A protein and the small-molecule ligand that binds it are described below.
Small molecule (SMILES): CC(=O)N[C@@H]1[C@@H](O)[C@H](O)[C@@H](CO)O[C@H]1O

Sequence of chain 26.C:
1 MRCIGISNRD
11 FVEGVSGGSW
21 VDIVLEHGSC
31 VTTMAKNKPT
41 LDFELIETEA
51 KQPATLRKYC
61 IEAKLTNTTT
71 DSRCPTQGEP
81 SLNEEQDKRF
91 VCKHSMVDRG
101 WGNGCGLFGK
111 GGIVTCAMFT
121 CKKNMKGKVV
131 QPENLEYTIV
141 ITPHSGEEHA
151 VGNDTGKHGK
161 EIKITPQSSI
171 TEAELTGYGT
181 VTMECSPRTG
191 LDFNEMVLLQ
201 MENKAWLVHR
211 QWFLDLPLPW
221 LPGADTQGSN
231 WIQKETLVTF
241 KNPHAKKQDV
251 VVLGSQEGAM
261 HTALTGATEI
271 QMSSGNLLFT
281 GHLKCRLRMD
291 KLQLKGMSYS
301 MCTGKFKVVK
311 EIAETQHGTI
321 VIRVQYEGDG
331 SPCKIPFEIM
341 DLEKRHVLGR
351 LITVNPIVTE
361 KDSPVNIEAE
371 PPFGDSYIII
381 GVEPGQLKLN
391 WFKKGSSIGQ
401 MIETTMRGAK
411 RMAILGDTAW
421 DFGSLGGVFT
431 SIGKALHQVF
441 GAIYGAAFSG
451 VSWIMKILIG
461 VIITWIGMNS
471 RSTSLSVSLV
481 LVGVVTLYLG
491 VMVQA

Binding-site contacts:
Ligand atom C5 contacts residue ASN67 of chain 26.C at 3.8 Å.
Ligand atom N2 contacts residue ASN67 of chain 26.C at 2.8 Å (h-bond).
Ligand atom C7 contacts residue ASN67 of chain 26.C at 3.7 Å.
Ligand atom C4 contacts residue ASN67 of chain 26.C at 4.3 Å.
Ligand atom O5 contacts residue ASN67 of chain 26.C at 2.5 Å (h-bond).
Ligand atom C8 contacts residue ARG89 of chain 26.C at 4.1 Å.
Ligand atom O7 contacts residue ASN67 of chain 26.C at 4.1 Å.
Ligand atom C1 contacts residue ASN67 of chain 26.C at 1.4 Å.
Ligand atom C7 contacts residue PHE90 of chain 26.C at 4.3 Å (hydrophobic).
Ligand atom C8 contacts residue MET118 of chain 26.C at 4.0 Å (hydrophobic).
Ligand atom C8 contacts residue PHE90 of chain 26.C at 3.6 Å (hydrophobic).
Ligand atom C2 contacts residue ASN67 of chain 26.C at 2.4 Å.
Ligand atom O6 contacts residue ASN67 of chain 26.C at 3.7 Å.
Ligand atom C3 contacts residue ASN67 of chain 26.C at 3.8 Å.